A small-molecule ligand and the protein it binds are described below.
Small molecule (SMILES): Nc1ncnc2c1ncn2[C@@H]1O[C@H]([C@@H]2O[C@@H]3[C@H](O[P](=O)(O)O2)[C@@H](CO[P](=O)(O)O[C@H]2[C@@H](O)[C@H](n4cnc5c(N)ncnc54)O[C@@H]2COP(=O)=O)O[C@H]3n2ccc(=O)[nH]c2=O)[C@@H](O[P](=O)(O)OC[C@H]2O[C@@H](n3ccc(=O)[nH]c3=O)[C@H](O)[C@@H]2O)[C@H]1O

Binding-site contacts:
Ligand atom C2' contacts residue LYS143 of chain 2.F at 3.7 Å.
Ligand atom C1' contacts residue LYS143 of chain 2.F at 3.1 Å.
Ligand atom N6 contacts residue TRP47 of chain 2.F at 4.2 Å.
Ligand atom O2' contacts residue GLU140 of chain 2.F at 2.3 Å (salt-bridge).
Ligand atom C5 contacts residue TRP47 of chain 2.F at 3.8 Å (hydrophobic).
Ligand atom N7 contacts residue LYS143 of chain 2.F at 3.8 Å.
Ligand atom C2 contacts residue TRP47 of chain 2.F at 3.4 Å (hydrophobic).
Ligand atom N9 contacts residue LYS143 of chain 2.F at 3.2 Å (salt-bridge).
Ligand atom O4' contacts residue LYS143 of chain 2.F at 4.2 Å.
Ligand atom C8 contacts residue LYS143 of chain 2.F at 2.7 Å.
Ligand atom C1' contacts residue GLU140 of chain 2.F at 2.7 Å.
Ligand atom C4' contacts residue GLU140 of chain 2.F at 3.4 Å.
Ligand atom N9 contacts residue GLU140 of chain 2.F at 4.1 Å.
Ligand atom C5' contacts residue ARG90 of chain 2.F at 4.3 Å.
Ligand atom C2' contacts residue GLU140 of chain 2.F at 3.0 Å.
Ligand atom N3 contacts residue TRP47 of chain 2.F at 3.4 Å.
Ligand atom O4' contacts residue GLU140 of chain 2.F at 3.0 Å (salt-bridge).
Ligand atom C1' contacts residue TRP47 of chain 2.F at 3.7 Å (hydrophobic).
Ligand atom N7 contacts residue TRP47 of chain 2.F at 3.6 Å.
Ligand atom N9 contacts residue TRP47 of chain 2.F at 3.3 Å.
Ligand atom C3' contacts residue GLU140 of chain 2.F at 3.8 Å.
Ligand atom O3' contacts residue GLU140 of chain 2.F at 4.4 Å.
Ligand atom C8 contacts residue TRP47 of chain 2.F at 3.6 Å (hydrophobic).
Ligand atom C4 contacts residue TRP47 of chain 2.F at 3.3 Å (hydrophobic).
Ligand atom O4' contacts residue LYS143 of chain 2.F at 4.4 Å.
Ligand atom N1 contacts residue TRP47 of chain 2.F at 3.7 Å.
Ligand atom O4' contacts residue TRP47 of chain 2.F at 3.4 Å.
Ligand atom O2' contacts residue LYS143 of chain 2.F at 3.8 Å.
Ligand atom C6 contacts residue TRP47 of chain 2.F at 3.7 Å (hydrophobic).

Sequence of chain 2.F:
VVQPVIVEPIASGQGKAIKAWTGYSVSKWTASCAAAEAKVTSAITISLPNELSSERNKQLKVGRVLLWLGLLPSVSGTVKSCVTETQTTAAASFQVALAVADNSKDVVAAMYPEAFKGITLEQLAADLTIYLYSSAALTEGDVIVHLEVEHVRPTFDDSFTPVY